Binding-site contacts:
Ligand atom C5 contacts residue ASN134 of chain 1.M at 3.6 Å.
Ligand atom C1 contacts residue ASN134 of chain 1.M at 1.4 Å.
Ligand atom C4 contacts residue ASN134 of chain 1.M at 4.2 Å.
Ligand atom C7 contacts residue ASN134 of chain 1.M at 3.1 Å.
Ligand atom C3 contacts residue ASN134 of chain 1.M at 3.8 Å.
Ligand atom N2 contacts residue ASN134 of chain 1.M at 2.9 Å (h-bond).
Ligand atom C2 contacts residue ASN134 of chain 1.M at 2.4 Å.
Ligand atom O5 contacts residue ASN134 of chain 1.M at 2.4 Å (h-bond).
Ligand atom O7 contacts residue ASN134 of chain 1.M at 3.1 Å (h-bond).
Ligand atom C8 contacts residue ASN134 of chain 1.M at 4.3 Å.

Sequence of chain 1.M:
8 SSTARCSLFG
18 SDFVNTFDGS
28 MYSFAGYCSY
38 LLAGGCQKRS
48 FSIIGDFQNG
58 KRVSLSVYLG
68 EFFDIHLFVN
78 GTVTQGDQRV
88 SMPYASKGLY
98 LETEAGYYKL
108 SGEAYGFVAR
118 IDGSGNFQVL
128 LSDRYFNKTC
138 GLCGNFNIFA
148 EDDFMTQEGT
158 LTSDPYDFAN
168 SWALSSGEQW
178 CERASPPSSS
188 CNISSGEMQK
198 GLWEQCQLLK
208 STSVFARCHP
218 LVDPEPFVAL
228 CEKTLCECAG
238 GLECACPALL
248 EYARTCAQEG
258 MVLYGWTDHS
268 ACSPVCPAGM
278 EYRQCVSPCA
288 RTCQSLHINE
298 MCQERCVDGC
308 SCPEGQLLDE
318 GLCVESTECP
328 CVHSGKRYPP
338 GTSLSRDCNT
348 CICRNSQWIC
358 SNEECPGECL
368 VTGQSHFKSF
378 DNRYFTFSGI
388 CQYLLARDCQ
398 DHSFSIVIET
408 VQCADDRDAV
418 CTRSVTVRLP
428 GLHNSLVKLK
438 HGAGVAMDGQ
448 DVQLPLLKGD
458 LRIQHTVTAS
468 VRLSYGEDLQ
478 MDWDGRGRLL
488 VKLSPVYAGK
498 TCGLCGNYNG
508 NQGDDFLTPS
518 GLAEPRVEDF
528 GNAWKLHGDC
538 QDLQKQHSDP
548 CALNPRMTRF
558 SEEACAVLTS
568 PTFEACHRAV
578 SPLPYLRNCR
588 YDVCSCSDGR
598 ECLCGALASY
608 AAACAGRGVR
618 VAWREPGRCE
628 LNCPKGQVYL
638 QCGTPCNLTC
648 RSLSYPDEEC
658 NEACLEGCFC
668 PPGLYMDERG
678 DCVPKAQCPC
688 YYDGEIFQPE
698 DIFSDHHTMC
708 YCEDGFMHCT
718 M

This protein binds this small molecule.
Small molecule (SMILES): CC(=O)N[C@@H]1[C@@H](O)[C@H](O)[C@@H](CO)O[C@H]1O